Binding-site contacts:
Ligand atom C8 contacts residue SER17 of chain 1.B at 3.1 Å.
Ligand atom O7 contacts residue SER17 of chain 1.B at 3.1 Å (h-bond).
Ligand atom C7 contacts residue SER17 of chain 1.B at 3.4 Å.
Ligand atom N2 contacts residue ASN93 of chain 1.A at 2.7 Å (h-bond).
Ligand atom O5 contacts residue ASN93 of chain 1.A at 2.4 Å (h-bond).
Ligand atom C5 contacts residue ASN93 of chain 1.A at 3.6 Å.
Ligand atom C4 contacts residue ASN93 of chain 1.A at 4.1 Å.
Ligand atom C8 contacts residue GLU92 of chain 1.A at 3.8 Å.
Ligand atom N2 contacts residue SER17 of chain 1.B at 4.5 Å.
Ligand atom C8 contacts residue LEU9 of chain 1.B at 4.5 Å (hydrophobic).
Ligand atom C2 contacts residue ASN93 of chain 1.A at 2.3 Å.
Ligand atom C3 contacts residue ASN93 of chain 1.A at 3.6 Å.
Ligand atom C8 contacts residue GLY13 of chain 1.B at 4.1 Å.
Ligand atom O7 contacts residue ASN93 of chain 1.A at 4.5 Å.
Ligand atom C7 contacts residue ASN93 of chain 1.A at 3.8 Å.
Ligand atom C1 contacts residue GLU92 of chain 1.A at 4.5 Å.
Ligand atom C1 contacts residue ASN93 of chain 1.A at 1.4 Å.
Ligand atom N2 contacts residue GLU92 of chain 1.A at 3.6 Å.
Ligand atom C7 contacts residue GLU92 of chain 1.A at 4.2 Å.

Sequence of chain 1.A:
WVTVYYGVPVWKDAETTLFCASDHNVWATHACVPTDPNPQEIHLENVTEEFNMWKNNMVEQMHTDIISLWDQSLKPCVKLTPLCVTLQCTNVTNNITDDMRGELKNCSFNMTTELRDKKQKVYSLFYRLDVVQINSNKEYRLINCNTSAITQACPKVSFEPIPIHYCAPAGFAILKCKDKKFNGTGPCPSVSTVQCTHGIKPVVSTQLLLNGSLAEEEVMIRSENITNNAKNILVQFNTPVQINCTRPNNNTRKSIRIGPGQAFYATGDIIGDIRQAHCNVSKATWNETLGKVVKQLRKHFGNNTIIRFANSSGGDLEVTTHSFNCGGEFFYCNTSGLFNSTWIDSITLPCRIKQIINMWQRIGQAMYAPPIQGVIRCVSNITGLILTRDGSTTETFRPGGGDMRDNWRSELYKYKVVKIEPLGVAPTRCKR

Sequence of chain 1.B:
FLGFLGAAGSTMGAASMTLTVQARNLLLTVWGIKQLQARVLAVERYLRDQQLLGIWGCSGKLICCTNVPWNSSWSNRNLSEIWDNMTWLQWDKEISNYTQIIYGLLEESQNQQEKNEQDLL

This small molecule binds to this protein.
Small molecule (SMILES): CC(=O)N[C@@H]1[C@@H](O)[C@H](O)[C@@H](CO)O[C@H]1O